A small-molecule ligand and the protein it binds are described below.
Small molecule (SMILES): NC(=O)CC1NC(=O)C2(CCCCC2)NC(=O)[C@@H](CC(=O)O)[C@@H](c2ccc(C(C(=O)O)C(=O)O)cc2)/C=C/C[C@@H](Cc2cccc3ccccc23)CNC1=O

Binding-site contacts:
Ligand atom O1 contacts residue TYR64 of chain 1.A at 2.7 Å.
Ligand atom N1 contacts residue S1S1 of chain 1.I at 3.2 Å (h-bond).
Ligand atom C2 contacts residue S1S1 of chain 1.I at 3.8 Å.
Ligand atom O3 contacts residue SER73 of chain 1.B at 3.4 Å.
Ligand atom O1 contacts residue LEU74 of chain 1.B at 3.0 Å (h-bond).
Ligand atom O2 contacts residue TYR64 of chain 1.A at 3.5 Å (h-bond).
Ligand atom O9 contacts residue GLU33 of chain 1.A at 3.2 Å (salt-bridge).
Ligand atom C17 contacts residue PHE41 of chain 1.A at 3.8 Å (hydrophobic).
Ligand atom C23 contacts residue TYR64 of chain 1.A at 2.8 Å (hydrophobic).
Ligand atom C23 contacts residue LEU74 of chain 1.B at 3.1 Å (hydrophobic).
Ligand atom C27 contacts residue S1S1 of chain 1.I at 3.4 Å.
Ligand atom C18 contacts residue PHE41 of chain 1.A at 3.6 Å (hydrophobic).
Ligand atom O8 contacts residue GLU33 of chain 1.A at 2.5 Å (salt-bridge).
Ligand atom C28 contacts residue S1S1 of chain 1.I at 3.5 Å.
Ligand atom C22 contacts residue TYR64 of chain 1.A at 3.5 Å (hydrophobic).
Ligand atom C34 contacts residue GLY39 of chain 1.A at 3.8 Å.
Ligand atom C6 contacts residue S1S1 of chain 1.I at 3.6 Å.
Ligand atom C26 contacts residue S1S1 of chain 1.I at 3.5 Å.
Ligand atom C24 contacts residue S1S1 of chain 1.I at 3.4 Å.
Ligand atom C21 contacts residue S1S1 of chain 1.I at 3.6 Å.
Ligand atom C1 contacts residue S1S1 of chain 1.I at 3.7 Å.
Ligand atom O contacts residue TYR64 of chain 1.A at 2.8 Å (h-bond).
Ligand atom C39 contacts residue S1S1 of chain 1.I at 3.5 Å.
Ligand atom C5 contacts residue S1S1 of chain 1.I at 3.8 Å.
Ligand atom O3 contacts residue S1S1 of chain 1.I at 3.4 Å (h-bond).
Ligand atom C40 contacts residue GLU33 of chain 1.A at 3.2 Å.
Ligand atom O9 contacts residue PHE41 of chain 1.A at 3.5 Å.
Ligand atom C20 contacts residue S1S1 of chain 1.I at 3.5 Å.
Ligand atom C18 contacts residue TYR64 of chain 1.A at 3.4 Å (hydrophobic).
Ligand atom O contacts residue PHE41 of chain 1.A at 2.4 Å.
Ligand atom C35 contacts residue GLY39 of chain 1.A at 3.7 Å.
Ligand atom O contacts residue LEU74 of chain 1.B at 3.2 Å.
Ligand atom C12 contacts residue S1S1 of chain 1.I at 3.7 Å.
Ligand atom C3 contacts residue S1S1 of chain 1.I at 3.7 Å.
Ligand atom O8 contacts residue PHE7 of chain 1.A at 3.6 Å.
Ligand atom C24 contacts residue TYR64 of chain 1.A at 3.5 Å (hydrophobic).
Ligand atom O4 contacts residue S1S1 of chain 1.I at 3.1 Å (h-bond).
Ligand atom O2 contacts residue S1S1 of chain 1.I at 2.6 Å (h-bond).
Ligand atom O3 contacts residue LEU74 of chain 1.B at 2.9 Å (h-bond).
Ligand atom C23 contacts residue PHE41 of chain 1.A at 3.6 Å (hydrophobic).

Sequence of chain 1.B:
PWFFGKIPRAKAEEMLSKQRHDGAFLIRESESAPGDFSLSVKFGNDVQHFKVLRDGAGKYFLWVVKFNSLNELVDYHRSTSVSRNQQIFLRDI

Sequence of chain 1.A:
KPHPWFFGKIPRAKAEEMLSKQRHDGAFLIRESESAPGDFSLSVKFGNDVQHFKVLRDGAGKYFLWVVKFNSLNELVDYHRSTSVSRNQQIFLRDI